Sequence of chain 1.C:
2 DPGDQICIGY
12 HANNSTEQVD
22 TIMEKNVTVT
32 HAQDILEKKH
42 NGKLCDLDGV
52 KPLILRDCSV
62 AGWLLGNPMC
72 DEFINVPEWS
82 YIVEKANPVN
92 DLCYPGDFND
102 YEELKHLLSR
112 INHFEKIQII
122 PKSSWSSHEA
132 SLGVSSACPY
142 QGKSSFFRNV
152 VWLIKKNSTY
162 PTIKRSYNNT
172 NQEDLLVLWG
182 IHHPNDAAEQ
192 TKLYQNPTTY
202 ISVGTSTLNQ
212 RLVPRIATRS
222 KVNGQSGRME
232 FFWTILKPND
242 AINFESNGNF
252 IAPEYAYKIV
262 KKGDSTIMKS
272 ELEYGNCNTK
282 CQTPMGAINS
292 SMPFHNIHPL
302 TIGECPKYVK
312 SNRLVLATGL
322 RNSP

Sequence of chain 1.A:
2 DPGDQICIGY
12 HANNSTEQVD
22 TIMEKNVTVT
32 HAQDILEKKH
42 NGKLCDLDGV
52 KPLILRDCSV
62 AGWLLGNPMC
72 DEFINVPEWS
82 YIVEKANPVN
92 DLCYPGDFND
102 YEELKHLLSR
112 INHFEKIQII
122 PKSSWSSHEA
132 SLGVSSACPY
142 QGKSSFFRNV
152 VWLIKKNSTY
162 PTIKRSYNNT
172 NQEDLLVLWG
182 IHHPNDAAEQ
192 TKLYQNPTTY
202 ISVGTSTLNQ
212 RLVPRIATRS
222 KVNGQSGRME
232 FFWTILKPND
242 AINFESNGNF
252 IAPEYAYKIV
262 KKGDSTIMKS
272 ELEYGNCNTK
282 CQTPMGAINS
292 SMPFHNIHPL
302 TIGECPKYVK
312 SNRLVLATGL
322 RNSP

A small-molecule ligand and the protein it binds are described below.
Small molecule (SMILES): CC(=O)N[C@H]1[C@H](O[C@H]2[C@H](O)[C@@H](NC(C)=O)CO[C@@H]2CO)O[C@H](CO)[C@@H](O[C@H]2O[C@H](CO[C@H]3O[C@H](CO)[C@@H](O)[C@H](O)[C@@H]3O)[C@@H](O)[C@H](O[C@H]3O[C@H](CO)[C@@H](O)[C@H](O)[C@@H]3O)[C@@H]2O)[C@@H]1O

Binding-site contacts:
Ligand atom C7 contacts residue ALA242 of chain 1.C at 4.2 Å (hydrophobic).
Ligand atom C7 contacts residue ASN169 of chain 1.C at 3.4 Å.
Ligand atom C8 contacts residue ASP241 of chain 1.C at 4.2 Å.
Ligand atom C3 contacts residue ASN169 of chain 1.C at 3.8 Å.
Ligand atom C2 contacts residue ASN169 of chain 1.C at 2.4 Å.
Ligand atom C1 contacts residue ASN169 of chain 1.C at 1.5 Å.
Ligand atom O5 contacts residue ASN169 of chain 1.C at 2.5 Å (h-bond).
Ligand atom C3 contacts residue ASN240 of chain 1.C at 3.7 Å.
Ligand atom N2 contacts residue ASN240 of chain 1.C at 3.3 Å (h-bond).
Ligand atom O7 contacts residue ASN169 of chain 1.C at 3.5 Å (h-bond).
Ligand atom C8 contacts residue ASN169 of chain 1.C at 4.5 Å.
Ligand atom C4 contacts residue ASN169 of chain 1.C at 4.3 Å.
Ligand atom C7 contacts residue ASN240 of chain 1.C at 4.4 Å.
Ligand atom N2 contacts residue ASN169 of chain 1.C at 2.8 Å (h-bond).
Ligand atom C1 contacts residue ASN240 of chain 1.C at 4.0 Å.
Ligand atom C2 contacts residue ASN240 of chain 1.C at 3.9 Å.
Ligand atom O4 contacts residue ASN240 of chain 1.C at 4.2 Å.
Ligand atom C8 contacts residue ALA242 of chain 1.C at 3.8 Å (hydrophobic).
Ligand atom C8 contacts residue SER221 of chain 1.A at 3.9 Å.
Ligand atom O3 contacts residue ASN240 of chain 1.C at 4.4 Å.
Ligand atom C5 contacts residue ASN169 of chain 1.C at 3.7 Å.